This protein binds this small molecule.
Small molecule (SMILES): Nc1nc2c(ncn2[C@@H]2O[C@H](CO[P](=O)(O)OP(=O)(O)O)[C@@H](O[P](=O)(O)OP(=O)(O)O)[C@H]2O)c(=O)[nH]1

Sequence of chain 1.C:
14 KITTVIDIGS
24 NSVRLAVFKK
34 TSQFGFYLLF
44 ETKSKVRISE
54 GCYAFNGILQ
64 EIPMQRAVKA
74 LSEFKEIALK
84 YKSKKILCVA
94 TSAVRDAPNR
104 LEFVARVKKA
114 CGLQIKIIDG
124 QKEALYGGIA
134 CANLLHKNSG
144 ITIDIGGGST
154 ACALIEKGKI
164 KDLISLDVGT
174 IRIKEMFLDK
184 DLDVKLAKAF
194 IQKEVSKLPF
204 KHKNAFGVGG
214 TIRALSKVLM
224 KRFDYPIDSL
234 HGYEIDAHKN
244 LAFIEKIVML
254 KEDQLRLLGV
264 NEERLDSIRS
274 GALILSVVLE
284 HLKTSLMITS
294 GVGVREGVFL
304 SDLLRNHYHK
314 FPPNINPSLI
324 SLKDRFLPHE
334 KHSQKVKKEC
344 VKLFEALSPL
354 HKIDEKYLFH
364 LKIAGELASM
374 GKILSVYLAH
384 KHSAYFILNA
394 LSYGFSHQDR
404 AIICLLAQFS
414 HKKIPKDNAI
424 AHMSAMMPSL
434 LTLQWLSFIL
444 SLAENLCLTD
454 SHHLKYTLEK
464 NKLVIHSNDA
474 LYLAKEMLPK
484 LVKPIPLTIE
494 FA

Binding-site contacts:
Ligand atom O2B contacts residue LYS415 of chain 1.C at 2.6 Å (salt-bridge).
Ligand atom N3 contacts residue ARG216 of chain 1.D at 3.6 Å.
Ligand atom C2 contacts residue GLY294 of chain 1.D at 3.3 Å.
Ligand atom PD contacts residue ARG267 of chain 1.D at 3.8 Å.
Ligand atom PD contacts residue ARG27 of chain 1.D at 3.5 Å.
Ligand atom C4 contacts residue TYR380 of chain 1.C at 3.4 Å (hydrophobic).
Ligand atom O1A contacts residue LEU381 of chain 1.C at 2.9 Å (h-bond).
Ligand atom C2 contacts residue TYR380 of chain 1.C at 2.9 Å (hydrophobic).
Ligand atom O3D contacts residue ARG27 of chain 1.D at 3.3 Å (salt-bridge).
Ligand atom N2 contacts residue GLY294 of chain 1.D at 3.1 Å (h-bond).
Ligand atom O2' contacts residue LYS220 of chain 1.D at 3.5 Å (salt-bridge).
Ligand atom O1D contacts residue ARG216 of chain 1.D at 3.8 Å.
Ligand atom O2C contacts residue LYS220 of chain 1.D at 3.3 Å (salt-bridge).
Ligand atom O6 contacts residue TYR380 of chain 1.C at 3.3 Å.
Ligand atom O3D contacts residue ARG216 of chain 1.D at 3.0 Å (salt-bridge).
Ligand atom C8 contacts residue TYR380 of chain 1.C at 3.8 Å (hydrophobic).
Ligand atom N2 contacts residue TYR380 of chain 1.C at 3.4 Å (h-bond).
Ligand atom O1A contacts residue TYR380 of chain 1.C at 3.5 Å.
Ligand atom O1B contacts residue LEU381 of chain 1.C at 3.4 Å.
Ligand atom N7 contacts residue LEU233 of chain 1.D at 3.5 Å.
Ligand atom C8 contacts residue LEU233 of chain 1.D at 3.6 Å (hydrophobic).
Ligand atom O1B contacts residue LYS415 of chain 1.C at 3.8 Å.
Ligand atom O1D contacts residue ARG267 of chain 1.D at 3.7 Å.
Ligand atom C6 contacts residue TYR380 of chain 1.C at 3.2 Å (hydrophobic).
Ligand atom N1 contacts residue TYR380 of chain 1.C at 3.0 Å (h-bond).
Ligand atom C5 contacts residue TYR380 of chain 1.C at 3.3 Å (hydrophobic).
Ligand atom O3A contacts residue LEU381 of chain 1.C at 3.7 Å.
Ligand atom N9 contacts residue TYR380 of chain 1.C at 3.7 Å.
Ligand atom O2C contacts residue ASN264 of chain 1.D at 3.0 Å (h-bond).
Ligand atom O2' contacts residue ARG216 of chain 1.D at 3.8 Å.
Ligand atom N3 contacts residue TYR380 of chain 1.C at 3.3 Å (h-bond).
Ligand atom PD contacts residue ARG216 of chain 1.D at 3.8 Å.
Ligand atom O6 contacts residue GLY294 of chain 1.D at 3.4 Å.
Ligand atom C6 contacts residue GLY294 of chain 1.D at 3.6 Å.
Ligand atom N1 contacts residue GLY294 of chain 1.D at 2.6 Å (h-bond).
Ligand atom O2D contacts residue ARG27 of chain 1.D at 2.4 Å (salt-bridge).
Ligand atom N7 contacts residue TYR380 of chain 1.C at 3.7 Å.
Ligand atom O2D contacts residue ARG267 of chain 1.D at 2.7 Å (salt-bridge).
Ligand atom O2D contacts residue LYS46 of chain 1.D at 3.5 Å (salt-bridge).
Ligand atom N2 contacts residue ARG216 of chain 1.D at 3.8 Å.

Sequence of chain 1.D:
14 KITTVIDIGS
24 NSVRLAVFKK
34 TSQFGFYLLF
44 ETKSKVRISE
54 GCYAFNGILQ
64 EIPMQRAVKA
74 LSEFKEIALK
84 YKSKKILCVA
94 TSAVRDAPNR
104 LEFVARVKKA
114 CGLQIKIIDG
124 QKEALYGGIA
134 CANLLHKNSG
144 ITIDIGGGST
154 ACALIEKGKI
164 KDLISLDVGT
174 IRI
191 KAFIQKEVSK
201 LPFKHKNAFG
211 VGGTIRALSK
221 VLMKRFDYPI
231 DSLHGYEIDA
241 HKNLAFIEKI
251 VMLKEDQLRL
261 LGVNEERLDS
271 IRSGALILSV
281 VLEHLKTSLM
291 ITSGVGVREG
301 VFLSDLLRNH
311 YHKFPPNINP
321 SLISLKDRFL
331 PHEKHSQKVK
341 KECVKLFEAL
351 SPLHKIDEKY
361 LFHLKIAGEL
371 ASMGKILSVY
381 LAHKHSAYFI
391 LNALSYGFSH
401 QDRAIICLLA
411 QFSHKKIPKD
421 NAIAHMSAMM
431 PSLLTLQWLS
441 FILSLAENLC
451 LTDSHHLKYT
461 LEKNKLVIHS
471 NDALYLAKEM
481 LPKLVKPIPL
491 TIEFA